Sequence of chain 1.A:
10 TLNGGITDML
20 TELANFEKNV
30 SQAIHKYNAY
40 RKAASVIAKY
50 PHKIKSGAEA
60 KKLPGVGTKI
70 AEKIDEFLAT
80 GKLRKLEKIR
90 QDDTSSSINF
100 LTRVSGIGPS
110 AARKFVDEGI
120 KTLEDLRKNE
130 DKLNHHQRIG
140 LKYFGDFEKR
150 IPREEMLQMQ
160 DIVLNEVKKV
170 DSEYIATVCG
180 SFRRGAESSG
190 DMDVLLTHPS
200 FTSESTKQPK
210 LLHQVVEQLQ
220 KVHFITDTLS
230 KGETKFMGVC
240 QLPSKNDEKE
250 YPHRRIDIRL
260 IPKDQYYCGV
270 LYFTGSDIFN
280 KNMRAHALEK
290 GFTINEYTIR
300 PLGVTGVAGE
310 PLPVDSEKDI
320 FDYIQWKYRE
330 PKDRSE

Binding-site contacts:
Ligand atom P contacts residue GLY64 of chain 1.A at 3.9 Å.
Ligand atom O5' contacts residue GLY66 of chain 1.A at 3.5 Å.
Ligand atom O3' contacts residue GLY64 of chain 1.A at 3.6 Å.
Ligand atom P contacts residue LYS35 of chain 1.A at 3.7 Å.
Ligand atom C5' contacts residue GLY64 of chain 1.A at 3.2 Å.
Ligand atom P contacts residue NA1 of chain 1.H at 3.5 Å.
Ligand atom OP1 contacts residue LYS68 of chain 1.A at 3.5 Å (salt-bridge).
Ligand atom OP1 contacts residue GLY66 of chain 1.A at 2.9 Å (h-bond).
Ligand atom O3' contacts residue ILE69 of chain 1.A at 3.6 Å.
Ligand atom OP2 contacts residue LYS68 of chain 1.A at 2.9 Å (salt-bridge).
Ligand atom O4' contacts residue ALA38 of chain 1.A at 3.3 Å.
Ligand atom OP1 contacts residue NA1 of chain 1.H at 2.5 Å (h-bond).
Ligand atom OP3 contacts residue LYS35 of chain 1.A at 2.7 Å (salt-bridge).
Ligand atom OP2 contacts residue GLY66 of chain 1.A at 3.5 Å.
Ligand atom OP2 contacts residue NA1 of chain 1.H at 3.7 Å.
Ligand atom OP1 contacts residue LEU62 of chain 1.A at 3.7 Å.
Ligand atom C6 contacts residue HIS34 of chain 1.A at 4.0 Å.
Ligand atom OP1 contacts residue ILE69 of chain 1.A at 3.0 Å (h-bond).
Ligand atom O6 contacts residue HIS34 of chain 1.A at 3.8 Å.
Ligand atom O5' contacts residue LYS35 of chain 1.A at 3.8 Å.
Ligand atom OP1 contacts residue PRO63 of chain 1.A at 3.6 Å.
Ligand atom P contacts residue LYS68 of chain 1.A at 3.3 Å.
Ligand atom N7 contacts residue LYS35 of chain 1.A at 4.0 Å.
Ligand atom OP2 contacts residue LYS68 of chain 1.A at 3.1 Å.
Ligand atom OP1 contacts residue THR67 of chain 1.A at 3.6 Å.
Ligand atom OP2 contacts residue VAL65 of chain 1.A at 3.7 Å.
Ligand atom C1' contacts residue ALA38 of chain 1.A at 3.8 Å (hydrophobic).
Ligand atom C5' contacts residue GLY66 of chain 1.A at 3.5 Å.
Ligand atom N3 contacts residue ALA38 of chain 1.A at 3.6 Å.
Ligand atom C3' contacts residue GLY66 of chain 1.A at 3.7 Å.
Ligand atom OP2 contacts residue LYS35 of chain 1.A at 3.6 Å.
Ligand atom C8 contacts residue LYS35 of chain 1.A at 3.9 Å.
Ligand atom P contacts residue GLY66 of chain 1.A at 3.7 Å.
Ligand atom P contacts residue LYS68 of chain 1.A at 3.9 Å.
Ligand atom OP1 contacts residue GLY64 of chain 1.A at 3.0 Å (h-bond).
Ligand atom OP2 contacts residue THR67 of chain 1.A at 3.9 Å.
Ligand atom OP1 contacts residue LYS68 of chain 1.A at 2.8 Å (salt-bridge).
Ligand atom C4' contacts residue GLY64 of chain 1.A at 3.2 Å.
Ligand atom C5' contacts residue TYR39 of chain 1.A at 3.4 Å (hydrophobic).
Ligand atom OP1 contacts residue VAL65 of chain 1.A at 3.6 Å (h-bond).

A protein and the small-molecule ligand that binds it are described below.
Small molecule (SMILES): Cc1cn([C@H]2C[C@H](O[P](=O)(O)OC[C@H]3O[C@@H](n4ccc(N)nc4=O)C[C@@H]3O[P](=O)(O)OC[C@H]3O[C@@H](n4cnc5c(=O)nc(N)[nH]c54)C[C@@H]3O[P](=O)(O)OC[C@H]3O[C@@H](n4cnc5c(=O)nc(N)[nH]c54)C[C@@H]3O)[C@@H](CO[P](=O)(O)O[C@H]3C[C@H](n4cnc5c(=O)nc(N)[nH]c54)O[C@@H]3COP(=O)(O)O)O2)c(=O)[nH]c1=O